The protein below binds the small molecule below.
Small molecule (SMILES): Cc1cc(OCC(=O)O)cc(C)c1Cc1ccc(O)c(C(C)C)c1

Sequence of chain 1.A:
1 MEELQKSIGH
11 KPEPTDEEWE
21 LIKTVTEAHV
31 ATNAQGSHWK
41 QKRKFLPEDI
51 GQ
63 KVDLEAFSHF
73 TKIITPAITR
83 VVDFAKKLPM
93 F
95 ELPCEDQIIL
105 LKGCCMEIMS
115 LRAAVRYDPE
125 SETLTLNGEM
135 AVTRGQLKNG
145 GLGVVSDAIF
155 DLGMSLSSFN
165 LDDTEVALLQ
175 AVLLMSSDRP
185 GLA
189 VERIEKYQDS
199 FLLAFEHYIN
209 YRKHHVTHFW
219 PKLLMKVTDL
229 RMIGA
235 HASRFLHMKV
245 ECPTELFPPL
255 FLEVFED

Binding-site contacts:
Ligand atom O3 contacts residue ALA79 of chain 1.A at 3.4 Å.
Ligand atom C6 contacts residue MET113 of chain 1.A at 3.4 Å (hydrophobic).
Ligand atom O1 contacts residue ARG120 of chain 1.A at 3.9 Å.
Ligand atom C20 contacts residue ARG82 of chain 1.A at 3.3 Å.
Ligand atom C7 contacts residue LEU141 of chain 1.A at 3.8 Å (hydrophobic).
Ligand atom C19 contacts residue ASN131 of chain 1.A at 3.2 Å.
Ligand atom C9 contacts residue MET110 of chain 1.A at 3.7 Å (hydrophobic).
Ligand atom O3 contacts residue MET113 of chain 1.A at 3.9 Å.
Ligand atom O4 contacts residue PHE255 of chain 1.A at 3.3 Å.
Ligand atom C17 contacts residue ILE76 of chain 1.A at 3.8 Å (hydrophobic).
Ligand atom C20 contacts residue ASN131 of chain 1.A at 3.6 Å.
Ligand atom C2 contacts residue ALA79 of chain 1.A at 3.8 Å (hydrophobic).
Ligand atom C18 contacts residue ILE153 of chain 1.A at 3.8 Å (hydrophobic).
Ligand atom O4 contacts residue HIS235 of chain 1.A at 2.6 Å (h-bond).
Ligand atom C12 contacts residue LEU146 of chain 1.A at 3.6 Å (hydrophobic).
Ligand atom C2 contacts residue LEU130 of chain 1.A at 3.9 Å (hydrophobic).
Ligand atom C16 contacts residue MET242 of chain 1.A at 3.9 Å (hydrophobic).
Ligand atom C18 contacts residue ALA117 of chain 1.A at 4.0 Å (hydrophobic).
Ligand atom O1 contacts residue ASN131 of chain 1.A at 3.8 Å.
Ligand atom C11 contacts residue LEU146 of chain 1.A at 3.7 Å (hydrophobic).
Ligand atom C16 contacts residue GLY144 of chain 1.A at 3.4 Å.
Ligand atom O1 contacts residue ARG116 of chain 1.A at 3.8 Å.
Ligand atom C8 contacts residue LEU146 of chain 1.A at 3.9 Å (hydrophobic).
Ligand atom C17 contacts residue PHE72 of chain 1.A at 3.9 Å (hydrophobic).
Ligand atom C11 contacts residue HIS235 of chain 1.A at 3.3 Å.
Ligand atom C13 contacts residue LEU146 of chain 1.A at 3.9 Å (hydrophobic).
Ligand atom C3 contacts residue LEU130 of chain 1.A at 3.6 Å (hydrophobic).
Ligand atom C10 contacts residue MET110 of chain 1.A at 3.7 Å (hydrophobic).
Ligand atom C15 contacts residue THR73 of chain 1.A at 3.9 Å.
Ligand atom O2 contacts residue ARG82 of chain 1.A at 3.2 Å (salt-bridge).
Ligand atom O2 contacts residue ALA79 of chain 1.A at 3.6 Å.
Ligand atom O2 contacts residue ARG116 of chain 1.A at 3.9 Å.
Ligand atom C14 contacts residue MET242 of chain 1.A at 3.8 Å (hydrophobic).
Ligand atom C11 contacts residue PHE255 of chain 1.A at 4.0 Å (hydrophobic).
Ligand atom C17 contacts residue ILE75 of chain 1.A at 4.0 Å (hydrophobic).
Ligand atom C10 contacts residue HIS235 of chain 1.A at 3.4 Å.
Ligand atom C4 contacts residue LEU130 of chain 1.A at 3.7 Å (hydrophobic).
Ligand atom O1 contacts residue ARG82 of chain 1.A at 2.9 Å (salt-bridge).
Ligand atom C16 contacts residue PHE72 of chain 1.A at 3.7 Å (hydrophobic).
Ligand atom C6 contacts residue ALA117 of chain 1.A at 3.9 Å (hydrophobic).